Sequence of chain 1.A:
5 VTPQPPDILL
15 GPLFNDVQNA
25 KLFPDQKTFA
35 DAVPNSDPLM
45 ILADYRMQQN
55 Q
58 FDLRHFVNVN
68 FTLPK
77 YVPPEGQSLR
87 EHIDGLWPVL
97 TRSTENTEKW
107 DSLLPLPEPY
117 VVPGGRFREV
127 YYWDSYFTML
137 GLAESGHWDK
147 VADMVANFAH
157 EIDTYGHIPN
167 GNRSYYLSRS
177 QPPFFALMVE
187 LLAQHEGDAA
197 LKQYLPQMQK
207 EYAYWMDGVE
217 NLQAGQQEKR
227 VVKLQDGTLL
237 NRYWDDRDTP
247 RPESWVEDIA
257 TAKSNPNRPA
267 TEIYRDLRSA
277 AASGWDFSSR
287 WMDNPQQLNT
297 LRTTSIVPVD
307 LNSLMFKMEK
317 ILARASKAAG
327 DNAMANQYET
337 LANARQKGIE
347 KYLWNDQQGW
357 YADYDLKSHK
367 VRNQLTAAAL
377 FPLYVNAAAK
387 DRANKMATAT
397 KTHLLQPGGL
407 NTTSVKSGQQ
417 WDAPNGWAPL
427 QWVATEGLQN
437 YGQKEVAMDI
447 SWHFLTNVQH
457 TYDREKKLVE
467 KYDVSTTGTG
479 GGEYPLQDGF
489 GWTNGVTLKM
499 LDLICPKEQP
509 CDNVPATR

This protein binds this small molecule.
Small molecule (SMILES): OC[C@@H]1[C@@H](O)[C@H](O)[C@H]2[C@H](O)[C@@H](O)CN21

Binding-site contacts:
Ligand atom C6 contacts residue GLC1 of chain 1.F at 1.5 Å.
Ligand atom O2 contacts residue TYR127 of chain 1.A at 3.6 Å.
Ligand atom O1 contacts residue TRP490 of chain 1.A at 3.5 Å.
Ligand atom C3 contacts residue GLC1 of chain 1.F at 3.3 Å.
Ligand atom O1 contacts residue GLY280 of chain 1.A at 2.7 Å (h-bond).
Ligand atom O1 contacts residue TRP417 of chain 1.A at 3.4 Å.
Ligand atom O2 contacts residue ASP130 of chain 1.A at 2.5 Å (salt-bridge).
Ligand atom C2 contacts residue TRP129 of chain 1.A at 3.9 Å (hydrophobic).
Ligand atom C7 contacts residue TRP417 of chain 1.A at 3.9 Å (hydrophobic).
Ligand atom O7 contacts residue TYR482 of chain 1.A at 3.9 Å.
Ligand atom C7A contacts residue GLC1 of chain 1.F at 3.0 Å.
Ligand atom O8 contacts residue ASP130 of chain 1.A at 2.6 Å (salt-bridge).
Ligand atom C7A contacts residue GLY280 of chain 1.A at 4.0 Å.
Ligand atom N4 contacts residue GLC1 of chain 1.F at 2.8 Å (h-bond).
Ligand atom C7 contacts residue GLY280 of chain 1.A at 4.0 Å.
Ligand atom C7 contacts residue ASP282 of chain 1.A at 3.4 Å.
Ligand atom O7 contacts residue GLN416 of chain 1.A at 3.5 Å (h-bond).
Ligand atom C5 contacts residue TYR482 of chain 1.A at 3.4 Å (hydrophobic).
Ligand atom C8 contacts residue TYR127 of chain 1.A at 4.0 Å (hydrophobic).
Ligand atom C5 contacts residue PHE123 of chain 1.A at 3.3 Å (hydrophobic).
Ligand atom C7 contacts residue GLC1 of chain 1.F at 2.3 Å.
Ligand atom O7 contacts residue ASP282 of chain 1.A at 3.7 Å.
Ligand atom C1 contacts residue TRP129 of chain 1.A at 3.9 Å (hydrophobic).
Ligand atom C7A contacts residue TRP417 of chain 1.A at 4.0 Å (hydrophobic).
Ligand atom O7 contacts residue TRP417 of chain 1.A at 3.1 Å (h-bond).
Ligand atom O2 contacts residue GLN177 of chain 1.A at 3.0 Å (h-bond).
Ligand atom C2 contacts residue TRP490 of chain 1.A at 3.6 Å (hydrophobic).
Ligand atom C6 contacts residue ASP282 of chain 1.A at 3.6 Å.
Ligand atom O8 contacts residue PHE488 of chain 1.A at 3.4 Å.
Ligand atom O1 contacts residue TRP129 of chain 1.A at 3.0 Å (h-bond).
Ligand atom C2 contacts residue GLC1 of chain 1.F at 4.0 Å.
Ligand atom O7 contacts residue GLC1 of chain 1.F at 3.5 Å (h-bond).
Ligand atom C1 contacts residue GLC1 of chain 1.F at 3.3 Å.
Ligand atom O2 contacts residue TRP129 of chain 1.A at 3.4 Å (h-bond).
Ligand atom O2 contacts residue GLC1 of chain 1.F at 3.8 Å.
Ligand atom C5 contacts residue GLC1 of chain 1.F at 2.6 Å.
Ligand atom C8 contacts residue ASP130 of chain 1.A at 3.3 Å.
Ligand atom C2 contacts residue ASP130 of chain 1.A at 3.3 Å.
Ligand atom C1 contacts residue GLY280 of chain 1.A at 3.6 Å.
Ligand atom C6 contacts residue TYR482 of chain 1.A at 4.0 Å (hydrophobic).